Sequence of chain 1.D:
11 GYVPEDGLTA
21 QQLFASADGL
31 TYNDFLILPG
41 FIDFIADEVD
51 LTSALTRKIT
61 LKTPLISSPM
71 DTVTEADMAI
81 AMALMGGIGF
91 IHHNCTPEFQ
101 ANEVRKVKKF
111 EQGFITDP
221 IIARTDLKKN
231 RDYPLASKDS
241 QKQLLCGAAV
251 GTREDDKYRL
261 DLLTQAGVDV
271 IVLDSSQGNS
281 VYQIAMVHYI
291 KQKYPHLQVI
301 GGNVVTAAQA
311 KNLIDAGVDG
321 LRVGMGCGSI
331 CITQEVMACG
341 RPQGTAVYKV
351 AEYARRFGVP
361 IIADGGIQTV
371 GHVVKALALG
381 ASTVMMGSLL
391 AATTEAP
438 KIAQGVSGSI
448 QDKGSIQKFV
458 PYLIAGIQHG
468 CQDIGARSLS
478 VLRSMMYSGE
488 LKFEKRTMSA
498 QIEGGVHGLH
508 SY

A small-molecule ligand and the protein it binds are described below.
Small molecule (SMILES): O=c1[nH]cnc2c1ncn2[C@@H]1O[C@H](COP(=O)(O)O)[C@@H](O)[C@H]1O

Binding-site contacts:
Ligand atom C6 contacts residue GLN441 of chain 1.D at 4.0 Å.
Ligand atom N3 contacts residue NAD1 of chain 1.O at 3.7 Å.
Ligand atom P contacts residue GLY387 of chain 1.D at 4.0 Å.
Ligand atom O2P contacts residue MET386 of chain 1.D at 4.0 Å.
Ligand atom C4' contacts residue ASP364 of chain 1.D at 3.6 Å.
Ligand atom C2 contacts residue CYS331 of chain 1.D at 3.8 Å (hydrophobic).
Ligand atom O1P contacts residue GLY387 of chain 1.D at 3.6 Å.
Ligand atom O3P contacts residue GLY328 of chain 1.D at 3.4 Å.
Ligand atom O4' contacts residue CYS331 of chain 1.D at 3.8 Å.
Ligand atom O6 contacts residue NAD1 of chain 1.O at 3.4 Å (h-bond).
Ligand atom O5' contacts residue GLY365 of chain 1.D at 3.7 Å.
Ligand atom O2P contacts residue GLY387 of chain 1.D at 2.9 Å (h-bond).
Ligand atom P contacts residue GLY366 of chain 1.D at 4.0 Å.
Ligand atom O3P contacts residue GLY366 of chain 1.D at 2.9 Å (h-bond).
Ligand atom O2' contacts residue ASN303 of chain 1.D at 3.4 Å (h-bond).
Ligand atom C2' contacts residue ARG322 of chain 1.D at 4.0 Å.
Ligand atom P contacts residue SER388 of chain 1.D at 3.8 Å.
Ligand atom C2 contacts residue THR333 of chain 1.D at 3.7 Å.
Ligand atom O3P contacts residue GLY365 of chain 1.D at 3.6 Å.
Ligand atom C3' contacts residue ASP364 of chain 1.D at 3.4 Å.
Ligand atom O1P contacts residue SER388 of chain 1.D at 2.8 Å (h-bond).
Ligand atom C3' contacts residue MET70 of chain 1.D at 3.8 Å (hydrophobic).
Ligand atom N1 contacts residue NAD1 of chain 1.O at 3.5 Å (h-bond).
Ligand atom C3' contacts residue SER68 of chain 1.D at 3.9 Å.
Ligand atom C2' contacts residue ASP364 of chain 1.D at 3.7 Å.
Ligand atom N7 contacts residue ILE330 of chain 1.D at 4.0 Å.
Ligand atom O3' contacts residue ASP364 of chain 1.D at 2.6 Å (salt-bridge).
Ligand atom C8 contacts residue ILE330 of chain 1.D at 3.9 Å (hydrophobic).
Ligand atom O2' contacts residue ASP364 of chain 1.D at 2.8 Å (salt-bridge).
Ligand atom N1 contacts residue GLN441 of chain 1.D at 3.7 Å.
Ligand atom N3 contacts residue CYS331 of chain 1.D at 3.4 Å (h-bond).
Ligand atom O3' contacts residue MET70 of chain 1.D at 3.9 Å.
Ligand atom O3P contacts residue SER329 of chain 1.D at 3.0 Å (h-bond).
Ligand atom O2P contacts residue SER388 of chain 1.D at 3.5 Å (h-bond).
Ligand atom C4 contacts residue CYS331 of chain 1.D at 4.0 Å (hydrophobic).
Ligand atom C6 contacts residue NAD1 of chain 1.O at 3.5 Å.
Ligand atom O3' contacts residue ARG322 of chain 1.D at 3.7 Å.
Ligand atom O2' contacts residue ARG322 of chain 1.D at 3.7 Å.
Ligand atom O6 contacts residue GLY442 of chain 1.D at 4.0 Å.
Ligand atom O3' contacts residue SER68 of chain 1.D at 3.0 Å (h-bond).